A protein and the small-molecule ligand that binds it are described below.
Small molecule (SMILES): CC(=O)N[C@H]1[C@H](O[C@H]2[C@H](O)[C@@H](NC(C)=O)CO[C@@H]2CO)O[C@H](CO)[C@@H](O)[C@@H]1O

Sequence of chain 1.D:
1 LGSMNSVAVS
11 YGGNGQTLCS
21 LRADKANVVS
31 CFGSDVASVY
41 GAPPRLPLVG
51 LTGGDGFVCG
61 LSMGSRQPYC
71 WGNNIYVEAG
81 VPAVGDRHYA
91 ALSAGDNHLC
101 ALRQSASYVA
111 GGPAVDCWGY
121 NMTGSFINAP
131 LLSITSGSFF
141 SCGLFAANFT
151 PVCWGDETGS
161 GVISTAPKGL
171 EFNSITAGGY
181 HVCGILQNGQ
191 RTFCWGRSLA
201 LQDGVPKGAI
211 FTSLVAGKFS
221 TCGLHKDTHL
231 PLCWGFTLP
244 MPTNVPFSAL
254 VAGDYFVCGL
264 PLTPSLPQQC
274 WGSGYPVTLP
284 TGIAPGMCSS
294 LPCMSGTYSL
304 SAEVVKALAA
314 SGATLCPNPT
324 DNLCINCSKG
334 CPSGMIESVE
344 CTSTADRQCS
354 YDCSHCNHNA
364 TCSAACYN

Binding-site contacts:
Ligand atom C5 contacts residue ASN148 of chain 1.D at 3.7 Å.
Ligand atom C8 contacts residue ASN148 of chain 1.D at 4.3 Å.
Ligand atom O7 contacts residue ASN128 of chain 1.D at 4.5 Å.
Ligand atom C8 contacts residue ALA129 of chain 1.D at 3.7 Å (hydrophobic).
Ligand atom N2 contacts residue ASN148 of chain 1.D at 2.9 Å (h-bond).
Ligand atom C2 contacts residue ASN148 of chain 1.D at 2.4 Å.
Ligand atom C7 contacts residue ALA129 of chain 1.D at 4.4 Å (hydrophobic).
Ligand atom C4 contacts residue ASN148 of chain 1.D at 4.2 Å.
Ligand atom C6 contacts residue ALA129 of chain 1.D at 3.9 Å (hydrophobic).
Ligand atom C8 contacts residue ASN128 of chain 1.D at 3.1 Å.
Ligand atom C1 contacts residue THR150 of chain 1.D at 3.9 Å.
Ligand atom O5 contacts residue ALA147 of chain 1.D at 4.3 Å.
Ligand atom C8 contacts residue THR150 of chain 1.D at 3.6 Å.
Ligand atom C2 contacts residue THR150 of chain 1.D at 4.4 Å.
Ligand atom O6 contacts residue ALA147 of chain 1.D at 4.4 Å.
Ligand atom C8 contacts residue GLY169 of chain 1.D at 3.9 Å.
Ligand atom O7 contacts residue ASN148 of chain 1.D at 2.7 Å (h-bond).
Ligand atom C3 contacts residue PHE145 of chain 1.D at 4.1 Å (hydrophobic).
Ligand atom O5 contacts residue PHE145 of chain 1.D at 3.9 Å.
Ligand atom C8 contacts residue LYS168 of chain 1.D at 4.3 Å.
Ligand atom C5 contacts residue PHE145 of chain 1.D at 3.6 Å (hydrophobic).
Ligand atom C4 contacts residue PHE145 of chain 1.D at 4.3 Å (hydrophobic).
Ligand atom C7 contacts residue ASN128 of chain 1.D at 4.3 Å.
Ligand atom N2 contacts residue THR150 of chain 1.D at 3.7 Å.
Ligand atom C6 contacts residue PHE145 of chain 1.D at 4.1 Å (hydrophobic).
Ligand atom C3 contacts residue ASN148 of chain 1.D at 3.8 Å.
Ligand atom C1 contacts residue ASN148 of chain 1.D at 1.4 Å.
Ligand atom C1 contacts residue PHE145 of chain 1.D at 3.6 Å (hydrophobic).
Ligand atom O5 contacts residue ASN148 of chain 1.D at 2.4 Å (h-bond).
Ligand atom C7 contacts residue THR150 of chain 1.D at 4.0 Å.
Ligand atom C7 contacts residue ASN148 of chain 1.D at 3.0 Å.
Ligand atom O4 contacts residue PHE145 of chain 1.D at 4.2 Å.